Binding-site contacts:
Ligand atom C70 contacts residue LEU328 of chain 1.D at 3.6 Å (hydrophobic).
Ligand atom C3 contacts residue PHE325 of chain 1.D at 3.4 Å (hydrophobic).
Ligand atom C44 contacts residue TYR332 of chain 1.C at 3.4 Å (hydrophobic).
Ligand atom C40 contacts residue TYR332 of chain 1.C at 3.5 Å (hydrophobic).
Ligand atom O65 contacts residue KQD1 of chain 1.S at 3.5 Å.
Ligand atom C32 contacts residue KQD1 of chain 1.S at 3.3 Å.
Ligand atom N66 contacts residue KQD1 of chain 1.S at 3.2 Å (h-bond).
Ligand atom C33 contacts residue KQD1 of chain 1.S at 3.3 Å.
Ligand atom C19 contacts residue TYR326 of chain 1.D at 3.3 Å (hydrophobic).
Ligand atom N67 contacts residue TYR326 of chain 1.D at 2.9 Å (h-bond).
Ligand atom C17 contacts residue TYR332 of chain 1.D at 3.4 Å (hydrophobic).
Ligand atom C29 contacts residue TYR323 of chain 1.C at 3.6 Å (hydrophobic).
Ligand atom O37 contacts residue LEU328 of chain 1.C at 2.9 Å (h-bond).
Ligand atom C13 contacts residue TYR332 of chain 1.C at 3.5 Å (hydrophobic).
Ligand atom C71 contacts residue KQD1 of chain 1.S at 3.5 Å.
Ligand atom N23 contacts residue TYR326 of chain 1.C at 3.1 Å (h-bond).
Ligand atom C86 contacts residue PHE349 of chain 1.D at 3.5 Å (hydrophobic).
Ligand atom C32 contacts residue PHE349 of chain 1.C at 3.5 Å (hydrophobic).
Ligand atom C1 contacts residue PHE325 of chain 1.C at 3.4 Å (hydrophobic).
Ligand atom C87 contacts residue KQD1 of chain 1.S at 3.5 Å.
Ligand atom O37 contacts residue TYR326 of chain 1.C at 3.5 Å.
Ligand atom C73 contacts residue TYR326 of chain 1.D at 3.2 Å (hydrophobic).
Ligand atom O64 contacts residue LEU328 of chain 1.D at 2.8 Å (h-bond).
Ligand atom C3 contacts residue KQD1 of chain 1.S at 3.5 Å.
Ligand atom C4 contacts residue PHE325 of chain 1.D at 3.4 Å (hydrophobic).
Ligand atom C48 contacts residue KQD1 of chain 1.S at 3.6 Å.
Ligand atom C25 contacts residue TYR326 of chain 1.C at 3.6 Å (hydrophobic).
Ligand atom C81 contacts residue TYR332 of chain 1.D at 3.6 Å (hydrophobic).
Ligand atom C2 contacts residue PHE325 of chain 1.C at 3.4 Å (hydrophobic).
Ligand atom C15 contacts residue TYR326 of chain 1.C at 3.4 Å (hydrophobic).
Ligand atom N66 contacts residue TYR332 of chain 1.D at 3.4 Å (h-bond).
Ligand atom O9 contacts residue ASP327 of chain 1.C at 3.6 Å.
Ligand atom C16 contacts residue TYR326 of chain 1.C at 3.6 Å (hydrophobic).
Ligand atom C63 contacts residue TYR326 of chain 1.D at 3.6 Å (hydrophobic).
Ligand atom C2 contacts residue KQD1 of chain 1.S at 3.5 Å.
Ligand atom N38 contacts residue KQD1 of chain 1.S at 3.0 Å (h-bond).
Ligand atom O64 contacts residue TYR326 of chain 1.D at 3.5 Å.
Ligand atom N38 contacts residue TYR332 of chain 1.C at 3.1 Å (h-bond).
Ligand atom C24 contacts residue TYR326 of chain 1.C at 3.2 Å (hydrophobic).
Ligand atom O22 contacts residue KQD1 of chain 1.S at 3.3 Å.

Sequence of chain 1.C:
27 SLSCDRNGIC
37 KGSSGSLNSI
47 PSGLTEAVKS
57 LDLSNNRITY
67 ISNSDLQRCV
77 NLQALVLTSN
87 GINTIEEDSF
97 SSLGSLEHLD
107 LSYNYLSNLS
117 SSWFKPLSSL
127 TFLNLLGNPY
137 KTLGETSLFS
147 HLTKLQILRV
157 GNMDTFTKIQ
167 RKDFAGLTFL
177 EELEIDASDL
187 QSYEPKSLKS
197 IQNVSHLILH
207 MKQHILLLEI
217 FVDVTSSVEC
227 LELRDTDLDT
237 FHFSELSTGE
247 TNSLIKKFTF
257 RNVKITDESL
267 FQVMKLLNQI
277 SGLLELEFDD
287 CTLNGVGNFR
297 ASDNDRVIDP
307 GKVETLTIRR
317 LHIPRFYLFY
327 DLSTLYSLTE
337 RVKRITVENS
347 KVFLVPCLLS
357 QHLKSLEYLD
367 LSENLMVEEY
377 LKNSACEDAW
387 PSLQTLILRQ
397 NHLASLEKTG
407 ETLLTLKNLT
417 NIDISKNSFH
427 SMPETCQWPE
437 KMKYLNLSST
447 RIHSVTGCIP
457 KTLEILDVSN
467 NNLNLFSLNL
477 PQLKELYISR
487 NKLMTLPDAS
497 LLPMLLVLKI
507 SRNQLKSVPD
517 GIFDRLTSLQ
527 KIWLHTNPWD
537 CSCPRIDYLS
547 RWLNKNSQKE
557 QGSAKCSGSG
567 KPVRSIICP

Sequence of chain 1.D:
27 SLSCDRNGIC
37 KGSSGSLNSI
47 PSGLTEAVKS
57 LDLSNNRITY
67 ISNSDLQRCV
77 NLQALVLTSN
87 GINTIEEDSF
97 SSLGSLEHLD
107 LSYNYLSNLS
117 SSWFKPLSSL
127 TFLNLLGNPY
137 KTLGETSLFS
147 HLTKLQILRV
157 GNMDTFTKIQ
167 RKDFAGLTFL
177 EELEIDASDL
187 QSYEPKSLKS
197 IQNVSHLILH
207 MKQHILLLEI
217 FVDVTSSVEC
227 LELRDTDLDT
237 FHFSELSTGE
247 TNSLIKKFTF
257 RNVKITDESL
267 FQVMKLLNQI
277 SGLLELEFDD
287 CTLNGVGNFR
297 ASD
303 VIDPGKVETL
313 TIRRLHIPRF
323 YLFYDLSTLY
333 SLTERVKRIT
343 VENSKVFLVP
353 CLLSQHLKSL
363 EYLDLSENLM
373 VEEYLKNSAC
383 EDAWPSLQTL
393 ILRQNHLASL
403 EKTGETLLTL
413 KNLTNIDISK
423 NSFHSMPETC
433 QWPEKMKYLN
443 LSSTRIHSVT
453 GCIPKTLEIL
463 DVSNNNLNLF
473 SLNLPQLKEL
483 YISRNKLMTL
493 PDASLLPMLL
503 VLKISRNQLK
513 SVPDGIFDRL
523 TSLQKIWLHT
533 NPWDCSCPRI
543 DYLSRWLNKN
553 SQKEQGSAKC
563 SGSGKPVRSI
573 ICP

The small molecule below binds the protein below.
Small molecule (SMILES): O=C(N[C@H]1C[C@@H]1c1ccccc1)[C@@H]1CN(C(=O)c2ccc(C(=O)N3C[C@@H](C(=O)N[C@H]4C[C@@H]4c4ccccc4)[C@H](C(=O)N[C@H]4C[C@@H]4c4ccccc4)C3)cc2)C[C@H]1C(=O)N[C@H]1C[C@@H]1c1ccccc1